The protein below binds the small molecule below.
Small molecule (SMILES): CC(=O)N[C@H]1[C@H](O[C@H]2[C@H](O)[C@@H](NC(C)=O)CO[C@@H]2CO)O[C@H](CO)[C@@H](O[C@@H]2O[C@H](CO[C@H]3O[C@H](CO)[C@@H](O)[C@H](O)[C@@H]3O)[C@@H](O)[C@H](O)[C@@H]2O)[C@@H]1O

Binding-site contacts:
Ligand atom C3 contacts residue ASN418 of chain 1.C at 3.7 Å.
Ligand atom O5 contacts residue ASN418 of chain 1.C at 2.5 Å (h-bond).
Ligand atom C5 contacts residue HIS427 of chain 1.C at 4.5 Å.
Ligand atom O6 contacts residue HIS427 of chain 1.C at 3.3 Å.
Ligand atom O7 contacts residue ASN418 of chain 1.C at 3.4 Å (h-bond).
Ligand atom C7 contacts residue ASN418 of chain 1.C at 3.2 Å.
Ligand atom N2 contacts residue ASN418 of chain 1.C at 2.7 Å (h-bond).
Ligand atom C5 contacts residue ASN418 of chain 1.C at 3.7 Å.
Ligand atom C8 contacts residue ASN418 of chain 1.C at 4.3 Å.
Ligand atom C1 contacts residue ASN418 of chain 1.C at 1.4 Å.
Ligand atom C4 contacts residue ASN418 of chain 1.C at 4.2 Å.
Ligand atom C2 contacts residue ASN418 of chain 1.C at 2.4 Å.
Ligand atom C6 contacts residue HIS427 of chain 1.C at 3.5 Å.
Ligand atom O5 contacts residue VAL429 of chain 1.C at 4.2 Å.
Ligand atom O5 contacts residue HIS427 of chain 1.C at 4.4 Å.

Sequence of chain 1.C:
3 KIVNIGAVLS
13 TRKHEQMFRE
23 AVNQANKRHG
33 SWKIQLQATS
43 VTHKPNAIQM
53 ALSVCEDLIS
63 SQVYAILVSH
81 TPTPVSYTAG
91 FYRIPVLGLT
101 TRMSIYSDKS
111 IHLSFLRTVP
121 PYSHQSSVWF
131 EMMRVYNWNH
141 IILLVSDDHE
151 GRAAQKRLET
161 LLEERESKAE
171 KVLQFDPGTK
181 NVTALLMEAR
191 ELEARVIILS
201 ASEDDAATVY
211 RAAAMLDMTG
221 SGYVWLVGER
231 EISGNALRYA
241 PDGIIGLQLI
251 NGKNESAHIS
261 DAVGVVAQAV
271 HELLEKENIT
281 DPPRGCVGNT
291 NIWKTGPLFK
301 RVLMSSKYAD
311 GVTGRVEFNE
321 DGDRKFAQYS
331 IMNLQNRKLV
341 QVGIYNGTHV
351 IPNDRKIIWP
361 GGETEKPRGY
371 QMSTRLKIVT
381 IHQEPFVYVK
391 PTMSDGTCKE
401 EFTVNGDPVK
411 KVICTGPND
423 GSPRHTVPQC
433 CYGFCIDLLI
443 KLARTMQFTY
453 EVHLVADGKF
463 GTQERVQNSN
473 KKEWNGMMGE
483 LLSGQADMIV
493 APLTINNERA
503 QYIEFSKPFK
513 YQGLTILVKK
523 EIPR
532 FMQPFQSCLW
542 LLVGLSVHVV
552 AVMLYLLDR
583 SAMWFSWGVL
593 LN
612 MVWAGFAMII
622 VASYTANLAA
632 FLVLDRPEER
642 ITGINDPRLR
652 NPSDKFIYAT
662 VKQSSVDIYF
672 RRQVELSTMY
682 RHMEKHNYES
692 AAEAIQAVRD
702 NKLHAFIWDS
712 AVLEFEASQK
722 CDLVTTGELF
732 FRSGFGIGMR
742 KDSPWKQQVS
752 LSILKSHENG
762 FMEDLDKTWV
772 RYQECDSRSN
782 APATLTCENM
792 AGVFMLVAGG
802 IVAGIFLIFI